A protein and the small-molecule ligand that binds it are described below.
Small molecule (SMILES): CC(=O)N[C@@H]1[C@@H](O)[C@H](O)[C@@H](CO)O[C@H]1O

Sequence of chain 1.B:
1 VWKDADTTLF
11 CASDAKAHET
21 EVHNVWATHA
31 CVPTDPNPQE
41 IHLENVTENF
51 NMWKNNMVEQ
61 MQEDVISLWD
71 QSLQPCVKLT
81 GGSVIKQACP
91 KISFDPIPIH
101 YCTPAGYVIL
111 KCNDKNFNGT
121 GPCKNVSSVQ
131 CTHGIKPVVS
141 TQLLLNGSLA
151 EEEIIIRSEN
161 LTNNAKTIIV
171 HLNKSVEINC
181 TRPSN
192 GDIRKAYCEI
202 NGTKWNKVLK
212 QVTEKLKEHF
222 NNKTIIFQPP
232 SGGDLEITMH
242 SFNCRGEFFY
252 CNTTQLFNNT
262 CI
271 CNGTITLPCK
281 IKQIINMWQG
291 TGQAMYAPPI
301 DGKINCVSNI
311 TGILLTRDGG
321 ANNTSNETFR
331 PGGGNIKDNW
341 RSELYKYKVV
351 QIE

Binding-site contacts:
Ligand atom C8 contacts residue THR274 of chain 1.B at 3.2 Å.
Ligand atom C7 contacts residue THR274 of chain 1.B at 4.4 Å.
Ligand atom C3 contacts residue ASN202 of chain 1.B at 3.8 Å.
Ligand atom C2 contacts residue LYS205 of chain 1.B at 4.4 Å.
Ligand atom C1 contacts residue THR204 of chain 1.B at 4.3 Å.
Ligand atom C1 contacts residue ASN202 of chain 1.B at 1.4 Å.
Ligand atom C1 contacts residue LYS205 of chain 1.B at 3.3 Å.
Ligand atom C6 contacts residue LYS205 of chain 1.B at 3.8 Å.
Ligand atom C5 contacts residue ASN202 of chain 1.B at 3.6 Å.
Ligand atom C8 contacts residue GLY273 of chain 1.B at 4.3 Å.
Ligand atom C7 contacts residue ASN202 of chain 1.B at 3.7 Å.
Ligand atom N2 contacts residue ASN202 of chain 1.B at 2.9 Å (h-bond).
Ligand atom C5 contacts residue LYS205 of chain 1.B at 3.8 Å.
Ligand atom C2 contacts residue ASN202 of chain 1.B at 2.5 Å.
Ligand atom O7 contacts residue ASN202 of chain 1.B at 4.1 Å.
Ligand atom C4 contacts residue ASN202 of chain 1.B at 4.2 Å.
Ligand atom O6 contacts residue LYS205 of chain 1.B at 3.6 Å.
Ligand atom O5 contacts residue LYS205 of chain 1.B at 2.6 Å (salt-bridge).
Ligand atom O5 contacts residue ASN202 of chain 1.B at 2.3 Å (h-bond).